Binding-site contacts:
Ligand atom O1 contacts residue ALA56 of chain 1.B at 3.4 Å.
Ligand atom O3 contacts residue MET373 of chain 1.B at 3.5 Å.
Ligand atom O4 contacts residue ARG84 of chain 1.B at 2.9 Å (salt-bridge).
Ligand atom C2 contacts residue PRO318 of chain 1.B at 3.4 Å (hydrophobic).
Ligand atom C9 contacts residue HIS320 of chain 1.B at 3.8 Å.
Ligand atom C7 contacts residue TYR404 of chain 1.B at 3.7 Å (hydrophobic).
Ligand atom CL contacts residue PRO318 of chain 1.B at 3.7 Å.
Ligand atom O2 contacts residue HIS320 of chain 1.B at 3.7 Å.
Ligand atom C3 contacts residue FAD1 of chain 1.I at 3.5 Å.
Ligand atom C4 contacts residue GLY321 of chain 1.B at 3.5 Å.
Ligand atom O4 contacts residue ILE215 of chain 1.B at 3.5 Å.
Ligand atom C6 contacts residue PHE319 of chain 1.B at 3.7 Å (hydrophobic).
Ligand atom C2 contacts residue ILE224 of chain 1.B at 3.8 Å (hydrophobic).
Ligand atom O2 contacts residue TYR404 of chain 1.B at 3.3 Å (h-bond).
Ligand atom C8 contacts residue ARG84 of chain 1.B at 3.7 Å.
Ligand atom C8 contacts residue ASN369 of chain 1.B at 3.8 Å.
Ligand atom O2 contacts residue ILE106 of chain 1.B at 3.8 Å.
Ligand atom C contacts residue THR236 of chain 1.B at 3.5 Å.
Ligand atom N contacts residue HIS320 of chain 1.B at 3.4 Å (h-bond).
Ligand atom C9 contacts residue GLY321 of chain 1.B at 3.5 Å.
Ligand atom C10 contacts residue ILE224 of chain 1.B at 3.6 Å (hydrophobic).
Ligand atom C11 contacts residue ILE224 of chain 1.B at 3.5 Å (hydrophobic).
Ligand atom C8 contacts residue TYR404 of chain 1.B at 3.6 Å (hydrophobic).
Ligand atom O3 contacts residue TYR404 of chain 1.B at 3.3 Å.
Ligand atom CL contacts residue PHE238 of chain 1.B at 3.4 Å.
Ligand atom C10 contacts residue PRO318 of chain 1.B at 3.6 Å (hydrophobic).
Ligand atom C6 contacts residue ASN369 of chain 1.B at 3.7 Å.
Ligand atom C10 contacts residue PHE319 of chain 1.B at 3.2 Å (hydrophobic).
Ligand atom O1 contacts residue GLY321 of chain 1.B at 3.4 Å.
Ligand atom O contacts residue PRO318 of chain 1.B at 3.8 Å.
Ligand atom O3 contacts residue ARG84 of chain 1.B at 3.7 Å.
Ligand atom O3 contacts residue ASN369 of chain 1.B at 2.8 Å (h-bond).
Ligand atom C6 contacts residue HIS320 of chain 1.B at 3.8 Å.
Ligand atom C5 contacts residue GLY321 of chain 1.B at 3.8 Å.
Ligand atom C5 contacts residue HIS320 of chain 1.B at 3.5 Å.
Ligand atom CL contacts residue PHE319 of chain 1.B at 3.7 Å.
Ligand atom N contacts residue GLY321 of chain 1.B at 3.7 Å.
Ligand atom O1 contacts residue LEU213 of chain 1.B at 3.8 Å.
Ligand atom C contacts residue FAD1 of chain 1.I at 3.5 Å.
Ligand atom C11 contacts residue PRO318 of chain 1.B at 3.2 Å (hydrophobic).

Sequence of chain 1.B:
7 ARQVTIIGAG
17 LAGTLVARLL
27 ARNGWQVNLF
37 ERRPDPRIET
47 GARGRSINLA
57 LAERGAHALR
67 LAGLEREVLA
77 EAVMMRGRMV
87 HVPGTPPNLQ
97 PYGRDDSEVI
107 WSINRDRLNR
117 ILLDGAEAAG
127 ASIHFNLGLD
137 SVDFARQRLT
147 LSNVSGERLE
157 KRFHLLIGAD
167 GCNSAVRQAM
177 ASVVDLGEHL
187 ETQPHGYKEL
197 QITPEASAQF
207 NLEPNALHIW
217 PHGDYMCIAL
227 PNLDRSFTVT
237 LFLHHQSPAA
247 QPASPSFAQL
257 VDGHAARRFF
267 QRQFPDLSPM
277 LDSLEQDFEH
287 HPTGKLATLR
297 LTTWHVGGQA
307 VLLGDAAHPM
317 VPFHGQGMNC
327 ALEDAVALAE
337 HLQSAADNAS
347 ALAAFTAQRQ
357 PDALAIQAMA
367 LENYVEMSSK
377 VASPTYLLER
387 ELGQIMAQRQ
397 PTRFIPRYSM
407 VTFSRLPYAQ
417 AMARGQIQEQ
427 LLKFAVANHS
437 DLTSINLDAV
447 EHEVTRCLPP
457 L

A small-molecule ligand and the protein it binds are described below.
Small molecule (SMILES): CCOc1cc2oc(=O)n(CCC(=O)O)c2cc1Cl